Sequence of chain 1.BB:
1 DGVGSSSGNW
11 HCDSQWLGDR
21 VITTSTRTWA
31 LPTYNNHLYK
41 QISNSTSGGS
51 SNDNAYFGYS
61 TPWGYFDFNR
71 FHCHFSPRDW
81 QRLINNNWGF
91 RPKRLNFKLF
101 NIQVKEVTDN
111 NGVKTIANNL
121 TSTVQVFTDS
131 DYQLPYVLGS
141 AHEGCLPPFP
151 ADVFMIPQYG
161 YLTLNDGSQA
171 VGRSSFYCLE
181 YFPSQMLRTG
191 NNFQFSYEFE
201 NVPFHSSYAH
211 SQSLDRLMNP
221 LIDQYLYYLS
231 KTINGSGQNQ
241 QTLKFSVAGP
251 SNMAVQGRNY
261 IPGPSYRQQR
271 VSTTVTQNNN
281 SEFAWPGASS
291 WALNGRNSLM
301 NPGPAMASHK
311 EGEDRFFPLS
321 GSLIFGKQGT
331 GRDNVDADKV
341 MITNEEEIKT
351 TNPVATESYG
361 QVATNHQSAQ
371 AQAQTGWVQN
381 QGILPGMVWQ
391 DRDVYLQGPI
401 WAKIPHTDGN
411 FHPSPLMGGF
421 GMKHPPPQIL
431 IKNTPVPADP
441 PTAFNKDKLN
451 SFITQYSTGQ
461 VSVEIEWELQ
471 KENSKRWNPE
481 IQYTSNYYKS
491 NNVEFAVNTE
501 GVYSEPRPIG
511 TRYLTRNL

Binding-site contacts:
Ligand atom O2 contacts residue ASN252 of chain 1.BB at 3.3 Å (h-bond).
Ligand atom O5 contacts residue ASP53 of chain 1.ZA at 4.1 Å.
Ligand atom O1 contacts residue VAL255 of chain 1.BB at 3.3 Å.
Ligand atom O2 contacts residue TRP285 of chain 1.ZA at 4.3 Å.
Ligand atom C2 contacts residue ASN252 of chain 1.BB at 4.2 Å.
Ligand atom C1 contacts residue TRP285 of chain 1.ZA at 3.9 Å (hydrophobic).
Ligand atom C4 contacts residue TRP285 of chain 1.ZA at 2.8 Å (hydrophobic).
Ligand atom C6 contacts residue ASP53 of chain 1.ZA at 3.6 Å.
Ligand atom C5 contacts residue TRP285 of chain 1.ZA at 3.4 Å (hydrophobic).
Ligand atom C2 contacts residue TRP285 of chain 1.ZA at 3.4 Å (hydrophobic).
Ligand atom C1 contacts residue ASN252 of chain 1.BB at 4.0 Å.
Ligand atom O6 contacts residue TRP285 of chain 1.ZA at 3.6 Å (h-bond).
Ligand atom O1 contacts residue TRP285 of chain 1.ZA at 3.6 Å.
Ligand atom C6 contacts residue TRP285 of chain 1.ZA at 3.2 Å (hydrophobic).
Ligand atom O1 contacts residue ALA254 of chain 1.BB at 3.8 Å.
Ligand atom O3 contacts residue TRP285 of chain 1.ZA at 3.2 Å.
Ligand atom C3 contacts residue TRP285 of chain 1.ZA at 3.5 Å (hydrophobic).
Ligand atom O4 contacts residue TRP285 of chain 1.ZA at 1.4 Å.
Ligand atom O5 contacts residue TRP285 of chain 1.ZA at 3.2 Å.
Ligand atom O2 contacts residue VAL255 of chain 1.BB at 4.4 Å.
Ligand atom O1 contacts residue ASN252 of chain 1.BB at 3.2 Å (h-bond).

Sequence of chain 1.ZA:
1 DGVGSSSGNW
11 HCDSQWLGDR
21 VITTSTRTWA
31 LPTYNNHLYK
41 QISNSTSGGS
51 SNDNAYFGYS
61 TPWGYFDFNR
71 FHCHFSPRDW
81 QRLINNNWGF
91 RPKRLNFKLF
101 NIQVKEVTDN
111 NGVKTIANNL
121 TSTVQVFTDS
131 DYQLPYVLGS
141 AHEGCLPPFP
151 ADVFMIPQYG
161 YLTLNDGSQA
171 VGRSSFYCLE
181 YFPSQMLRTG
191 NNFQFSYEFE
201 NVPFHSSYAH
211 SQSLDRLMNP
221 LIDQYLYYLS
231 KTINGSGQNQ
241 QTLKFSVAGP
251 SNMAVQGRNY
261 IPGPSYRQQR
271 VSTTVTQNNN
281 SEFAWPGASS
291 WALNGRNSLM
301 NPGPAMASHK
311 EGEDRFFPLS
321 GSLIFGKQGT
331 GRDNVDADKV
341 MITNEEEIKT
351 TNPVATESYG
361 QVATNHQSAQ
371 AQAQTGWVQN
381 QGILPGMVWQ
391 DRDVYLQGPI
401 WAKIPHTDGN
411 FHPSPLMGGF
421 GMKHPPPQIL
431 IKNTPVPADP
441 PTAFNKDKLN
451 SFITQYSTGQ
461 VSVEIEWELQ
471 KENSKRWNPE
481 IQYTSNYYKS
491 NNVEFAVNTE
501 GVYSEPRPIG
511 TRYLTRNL

This protein binds this small molecule.
Small molecule (SMILES): OC[C@H]1O[C@@H](O)[C@H](O)[C@@H](O)[C@H]1O